A small-molecule ligand and the protein it binds are described below.
Small molecule (SMILES): CC(=O)N[C@H]1[C@H]([C@H](O)[C@H](O)CO)O[C@@](O)(C(=O)O)C[C@@H]1O

Binding-site contacts:
Ligand atom C10 contacts residue TYR145 of chain 12.A at 3.6 Å (hydrophobic).
Ligand atom C4 contacts residue TYR145 of chain 12.A at 3.6 Å (hydrophobic).
Ligand atom O1B contacts residue ASN148 of chain 12.A at 4.3 Å.
Ligand atom C6 contacts residue ALA146 of chain 12.A at 4.2 Å (hydrophobic).
Ligand atom C11 contacts residue TYR250 of chain 11.A at 3.7 Å (hydrophobic).
Ligand atom N5 contacts residue TYR145 of chain 12.A at 2.6 Å (h-bond).
Ligand atom C11 contacts residue ARG143 of chain 12.A at 4.0 Å.
Ligand atom O4 contacts residue TYR145 of chain 12.A at 4.2 Å.
Ligand atom C5 contacts residue TYR145 of chain 12.A at 3.3 Å (hydrophobic).
Ligand atom O4 contacts residue TYR250 of chain 11.A at 3.4 Å.
Ligand atom O10 contacts residue TYR250 of chain 11.A at 2.7 Å (h-bond).
Ligand atom O1B contacts residue ALA146 of chain 12.A at 3.2 Å.
Ligand atom O1A contacts residue SER147 of chain 12.A at 2.8 Å (h-bond).
Ligand atom C1 contacts residue PRO252 of chain 11.A at 4.1 Å (hydrophobic).
Ligand atom N5 contacts residue TYR250 of chain 11.A at 4.4 Å.
Ligand atom O8 contacts residue ALA146 of chain 12.A at 3.3 Å.
Ligand atom O1B contacts residue SER147 of chain 12.A at 3.1 Å (h-bond).
Ligand atom C4 contacts residue PRO252 of chain 11.A at 3.8 Å (hydrophobic).
Ligand atom O1A contacts residue ALA146 of chain 12.A at 4.2 Å.
Ligand atom O1A contacts residue PRO252 of chain 11.A at 3.3 Å.
Ligand atom C6 contacts residue TYR145 of chain 12.A at 3.4 Å (hydrophobic).
Ligand atom C7 contacts residue TYR145 of chain 12.A at 3.8 Å (hydrophobic).
Ligand atom C10 contacts residue TYR250 of chain 11.A at 3.5 Å (hydrophobic).
Ligand atom C9 contacts residue TYR145 of chain 12.A at 4.2 Å (hydrophobic).
Ligand atom C3 contacts residue PRO252 of chain 11.A at 3.9 Å (hydrophobic).
Ligand atom C8 contacts residue ALA146 of chain 12.A at 4.4 Å (hydrophobic).
Ligand atom C1 contacts residue SER147 of chain 12.A at 3.6 Å.
Ligand atom O4 contacts residue ASN251 of chain 11.A at 4.2 Å.
Ligand atom C11 contacts residue TYR145 of chain 12.A at 3.7 Å (hydrophobic).
Ligand atom C1 contacts residue ALA146 of chain 12.A at 3.9 Å (hydrophobic).
Ligand atom O4 contacts residue PRO252 of chain 11.A at 3.8 Å.

Sequence of chain 11.A:
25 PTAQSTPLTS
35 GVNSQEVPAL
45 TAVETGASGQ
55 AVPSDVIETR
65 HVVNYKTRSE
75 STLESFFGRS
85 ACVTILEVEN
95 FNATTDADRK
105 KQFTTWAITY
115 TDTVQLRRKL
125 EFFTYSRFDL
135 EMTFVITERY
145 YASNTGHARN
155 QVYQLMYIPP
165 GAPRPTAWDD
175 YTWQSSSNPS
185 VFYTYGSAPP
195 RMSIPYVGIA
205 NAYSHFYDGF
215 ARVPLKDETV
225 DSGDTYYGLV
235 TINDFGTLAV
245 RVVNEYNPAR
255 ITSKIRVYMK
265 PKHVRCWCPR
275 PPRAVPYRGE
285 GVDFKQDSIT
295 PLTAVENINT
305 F

Sequence of chain 12.A:
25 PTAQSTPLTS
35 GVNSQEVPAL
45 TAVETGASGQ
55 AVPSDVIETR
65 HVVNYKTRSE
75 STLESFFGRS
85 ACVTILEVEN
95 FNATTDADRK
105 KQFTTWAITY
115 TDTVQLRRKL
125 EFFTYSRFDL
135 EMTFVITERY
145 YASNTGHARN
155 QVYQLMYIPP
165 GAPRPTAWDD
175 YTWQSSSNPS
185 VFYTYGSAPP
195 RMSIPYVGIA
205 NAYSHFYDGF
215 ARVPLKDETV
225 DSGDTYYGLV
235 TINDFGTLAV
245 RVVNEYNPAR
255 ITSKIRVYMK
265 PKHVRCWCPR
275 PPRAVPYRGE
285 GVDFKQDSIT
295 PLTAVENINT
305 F